Sequence of chain 1.B:
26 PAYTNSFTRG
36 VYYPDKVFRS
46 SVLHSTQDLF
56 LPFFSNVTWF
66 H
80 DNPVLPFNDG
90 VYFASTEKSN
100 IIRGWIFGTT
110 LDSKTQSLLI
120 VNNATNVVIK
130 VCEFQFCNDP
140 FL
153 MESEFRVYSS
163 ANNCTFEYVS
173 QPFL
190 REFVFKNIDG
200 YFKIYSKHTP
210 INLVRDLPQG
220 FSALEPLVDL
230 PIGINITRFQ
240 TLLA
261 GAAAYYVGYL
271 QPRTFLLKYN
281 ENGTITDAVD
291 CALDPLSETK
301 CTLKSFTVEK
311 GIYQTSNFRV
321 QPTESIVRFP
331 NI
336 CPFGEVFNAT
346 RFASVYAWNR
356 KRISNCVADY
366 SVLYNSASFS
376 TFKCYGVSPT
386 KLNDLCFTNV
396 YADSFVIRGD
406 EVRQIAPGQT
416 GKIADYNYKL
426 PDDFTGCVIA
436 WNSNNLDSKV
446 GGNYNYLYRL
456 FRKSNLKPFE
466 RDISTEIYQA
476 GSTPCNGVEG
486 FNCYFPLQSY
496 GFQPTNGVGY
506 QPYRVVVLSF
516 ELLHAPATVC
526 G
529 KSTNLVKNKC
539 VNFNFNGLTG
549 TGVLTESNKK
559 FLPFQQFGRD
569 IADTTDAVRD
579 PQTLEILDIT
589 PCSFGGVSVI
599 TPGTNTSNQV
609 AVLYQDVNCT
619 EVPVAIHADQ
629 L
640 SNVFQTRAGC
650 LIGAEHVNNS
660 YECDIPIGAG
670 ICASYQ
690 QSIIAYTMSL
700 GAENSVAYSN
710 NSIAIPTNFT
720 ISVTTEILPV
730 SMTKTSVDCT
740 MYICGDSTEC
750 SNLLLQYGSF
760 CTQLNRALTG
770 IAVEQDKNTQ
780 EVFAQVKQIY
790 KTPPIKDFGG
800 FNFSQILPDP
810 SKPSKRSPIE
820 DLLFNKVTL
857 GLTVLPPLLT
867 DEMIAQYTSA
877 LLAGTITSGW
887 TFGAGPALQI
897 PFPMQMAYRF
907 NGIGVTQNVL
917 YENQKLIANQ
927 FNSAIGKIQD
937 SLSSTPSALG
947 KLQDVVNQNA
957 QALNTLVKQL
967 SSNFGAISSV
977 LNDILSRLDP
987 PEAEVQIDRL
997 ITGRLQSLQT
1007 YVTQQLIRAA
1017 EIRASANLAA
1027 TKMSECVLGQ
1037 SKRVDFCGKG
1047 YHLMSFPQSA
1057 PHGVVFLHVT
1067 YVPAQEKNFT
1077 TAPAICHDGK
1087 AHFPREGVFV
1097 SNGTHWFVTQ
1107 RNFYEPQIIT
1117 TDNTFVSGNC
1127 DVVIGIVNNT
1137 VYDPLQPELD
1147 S

Binding-site contacts:
Ligand atom C6 contacts residue ASN282 of chain 1.B at 4.3 Å.
Ligand atom C5 contacts residue ASN282 of chain 1.B at 3.7 Å.
Ligand atom C8 contacts residue ASN280 of chain 1.B at 3.8 Å.
Ligand atom C3 contacts residue ASN282 of chain 1.B at 3.8 Å.
Ligand atom N2 contacts residue ASN282 of chain 1.B at 2.9 Å (h-bond).
Ligand atom C1 contacts residue ASN282 of chain 1.B at 1.4 Å.
Ligand atom C7 contacts residue ASN280 of chain 1.B at 4.3 Å.
Ligand atom O7 contacts residue ASN282 of chain 1.B at 4.0 Å.
Ligand atom C7 contacts residue ASN282 of chain 1.B at 3.7 Å.
Ligand atom C4 contacts residue ASN282 of chain 1.B at 4.2 Å.
Ligand atom C2 contacts residue ASN282 of chain 1.B at 2.4 Å.
Ligand atom O5 contacts residue ASN282 of chain 1.B at 2.4 Å (h-bond).

The small molecule below binds the protein below.
Small molecule (SMILES): CC(=O)N[C@@H]1[C@@H](O)[C@H](O)[C@@H](CO)O[C@H]1O